This small molecule binds to this protein.
Small molecule (SMILES): O=C(Cn1c2c(c3cc(Br)ccc31)CC[C@@H](C(=O)O)C2)N[C@H](Cc1ccccc1)C(=O)O

Sequence of chain 1.B:
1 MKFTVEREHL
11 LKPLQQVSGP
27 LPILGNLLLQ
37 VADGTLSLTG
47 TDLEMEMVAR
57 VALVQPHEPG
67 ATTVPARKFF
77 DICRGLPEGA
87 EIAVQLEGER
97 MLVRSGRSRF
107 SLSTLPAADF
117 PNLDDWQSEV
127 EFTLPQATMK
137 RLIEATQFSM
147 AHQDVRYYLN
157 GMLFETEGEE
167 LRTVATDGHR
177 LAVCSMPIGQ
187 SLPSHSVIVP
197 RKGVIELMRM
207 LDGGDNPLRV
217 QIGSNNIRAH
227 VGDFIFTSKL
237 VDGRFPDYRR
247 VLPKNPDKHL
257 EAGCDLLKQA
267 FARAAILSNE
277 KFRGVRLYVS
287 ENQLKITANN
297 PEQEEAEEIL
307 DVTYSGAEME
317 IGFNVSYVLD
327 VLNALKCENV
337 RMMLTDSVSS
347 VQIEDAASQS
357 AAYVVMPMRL

Binding-site contacts:
Ligand atom OBE contacts residue TYR154 of chain 1.B at 2.9 Å (h-bond).
Ligand atom CAM contacts residue PRO242 of chain 1.B at 3.8 Å (hydrophobic).
Ligand atom CAB contacts residue MET362 of chain 1.B at 3.9 Å (hydrophobic).
Ligand atom CBD contacts residue ARG152 of chain 1.B at 3.7 Å.
Ligand atom CAD contacts residue GLY174 of chain 1.B at 3.2 Å.
Ligand atom CAH contacts residue GLY174 of chain 1.B at 4.0 Å.
Ligand atom CZ contacts residue VAL247 of chain 1.B at 3.8 Å (hydrophobic).
Ligand atom CE2 contacts residue MET362 of chain 1.B at 3.7 Å (hydrophobic).
Ligand atom BR contacts residue LEU177 of chain 1.B at 3.6 Å.
Ligand atom CAA contacts residue HIS175 of chain 1.B at 4.1 Å.
Ligand atom CAK contacts residue ARG152 of chain 1.B at 4.0 Å.
Ligand atom CAI contacts residue GLY174 of chain 1.B at 3.7 Å.
Ligand atom CAF contacts residue THR172 of chain 1.B at 3.7 Å.
Ligand atom CAB contacts residue GLY174 of chain 1.B at 3.8 Å.
Ligand atom CAF contacts residue GLY174 of chain 1.B at 3.8 Å.
Ligand atom CAE contacts residue GLY174 of chain 1.B at 3.5 Å.
Ligand atom BR contacts residue MET362 of chain 1.B at 3.9 Å.
Ligand atom OBF contacts residue TYR154 of chain 1.B at 3.9 Å.
Ligand atom CAA contacts residue VAL247 of chain 1.B at 4.0 Å (hydrophobic).
Ligand atom BR contacts residue VAL247 of chain 1.B at 4.1 Å.
Ligand atom CAF contacts residue VAL247 of chain 1.B at 4.2 Å (hydrophobic).
Ligand atom CAH contacts residue ARG152 of chain 1.B at 4.2 Å.
Ligand atom NAG contacts residue GLY174 of chain 1.B at 3.5 Å (h-bond).
Ligand atom CAL contacts residue PRO242 of chain 1.B at 4.0 Å (hydrophobic).
Ligand atom CAA contacts residue GLY174 of chain 1.B at 4.0 Å.
Ligand atom CAL contacts residue ARG152 of chain 1.B at 3.7 Å.
Ligand atom CBD contacts residue TYR154 of chain 1.B at 3.7 Å (hydrophobic).
Ligand atom CAB contacts residue HIS175 of chain 1.B at 3.9 Å.
Ligand atom CAL contacts residue GLY174 of chain 1.B at 4.1 Å.
Ligand atom BR contacts residue ARG176 of chain 1.B at 3.6 Å.
Ligand atom CAO contacts residue GLY174 of chain 1.B at 4.2 Å.
Ligand atom CAJ contacts residue ARG152 of chain 1.B at 3.7 Å.
Ligand atom CAL contacts residue LEU155 of chain 1.B at 4.2 Å (hydrophobic).
Ligand atom CAM contacts residue GLY174 of chain 1.B at 3.9 Å.
Ligand atom CD2 contacts residue MET362 of chain 1.B at 4.2 Å (hydrophobic).
Ligand atom BR contacts residue HIS175 of chain 1.B at 3.7 Å.
Ligand atom CE2 contacts residue VAL247 of chain 1.B at 3.9 Å (hydrophobic).
Ligand atom CAC contacts residue GLY174 of chain 1.B at 3.3 Å.
Ligand atom BR contacts residue THR172 of chain 1.B at 4.2 Å.
Ligand atom OBF contacts residue ARG152 of chain 1.B at 3.2 Å (salt-bridge).